This protein binds this small molecule.
Small molecule (SMILES): O=C([O-])C(=O)[O-]

Sequence of chain 1.C:
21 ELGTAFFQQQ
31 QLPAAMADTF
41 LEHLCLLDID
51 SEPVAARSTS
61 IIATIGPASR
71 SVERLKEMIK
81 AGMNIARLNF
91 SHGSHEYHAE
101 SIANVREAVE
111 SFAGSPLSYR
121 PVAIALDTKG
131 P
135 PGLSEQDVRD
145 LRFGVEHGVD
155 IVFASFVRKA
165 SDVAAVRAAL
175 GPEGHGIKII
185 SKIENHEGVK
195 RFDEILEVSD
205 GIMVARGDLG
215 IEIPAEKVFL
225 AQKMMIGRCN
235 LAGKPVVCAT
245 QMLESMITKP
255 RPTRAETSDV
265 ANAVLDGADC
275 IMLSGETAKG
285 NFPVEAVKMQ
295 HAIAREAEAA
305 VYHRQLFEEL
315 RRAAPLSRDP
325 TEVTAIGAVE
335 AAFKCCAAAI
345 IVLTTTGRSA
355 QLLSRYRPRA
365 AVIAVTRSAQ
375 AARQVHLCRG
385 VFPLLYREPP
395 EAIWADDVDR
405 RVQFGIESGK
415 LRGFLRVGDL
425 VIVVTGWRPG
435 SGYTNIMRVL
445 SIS

Binding-site contacts:
Ligand atom C2 contacts residue MG1 of chain 1.T at 2.9 Å.
Ligand atom C1 contacts residue GLU188 of chain 1.C at 3.5 Å.
Ligand atom O1 contacts residue ASP212 of chain 1.C at 3.8 Å.
Ligand atom O2 contacts residue MG1 of chain 1.T at 4.1 Å.
Ligand atom C1 contacts residue MG1 of chain 1.T at 2.7 Å.
Ligand atom O1 contacts residue GLY211 of chain 1.C at 2.9 Å (h-bond).
Ligand atom C2 contacts residue THR244 of chain 1.C at 4.0 Å.
Ligand atom C2 contacts residue ALA209 of chain 1.C at 3.9 Å (hydrophobic).
Ligand atom C1 contacts residue THR244 of chain 1.C at 3.7 Å.
Ligand atom O2 contacts residue LYS186 of chain 1.C at 3.8 Å.
Ligand atom O1 contacts residue MG1 of chain 1.T at 4.0 Å.
Ligand atom O4 contacts residue GLU188 of chain 1.C at 3.4 Å (salt-bridge).
Ligand atom O3 contacts residue GLU188 of chain 1.C at 2.8 Å (salt-bridge).
Ligand atom O1 contacts residue ALA209 of chain 1.C at 3.2 Å.
Ligand atom C1 contacts residue GLY211 of chain 1.C at 3.9 Å.
Ligand atom O2 contacts residue MET276 of chain 1.C at 4.2 Å.
Ligand atom O1 contacts residue ARG210 of chain 1.C at 3.5 Å (salt-bridge).
Ligand atom O4 contacts residue ARG87 of chain 1.C at 4.5 Å.
Ligand atom O3 contacts residue ALA209 of chain 1.C at 4.0 Å.
Ligand atom O2 contacts residue THR244 of chain 1.C at 3.4 Å (h-bond).
Ligand atom C1 contacts residue ASP212 of chain 1.C at 3.8 Å.
Ligand atom O2 contacts residue ALA209 of chain 1.C at 4.2 Å.
Ligand atom C2 contacts residue LYS186 of chain 1.C at 3.5 Å.
Ligand atom O1 contacts residue THR244 of chain 1.C at 2.7 Å (h-bond).
Ligand atom C2 contacts residue GLU188 of chain 1.C at 3.8 Å.
Ligand atom O3 contacts residue MG1 of chain 1.T at 1.9 Å.
Ligand atom O2 contacts residue MET207 of chain 1.C at 4.3 Å.
Ligand atom O4 contacts residue ALA209 of chain 1.C at 4.5 Å.
Ligand atom O4 contacts residue LYS186 of chain 1.C at 2.8 Å (salt-bridge).
Ligand atom O3 contacts residue ASP212 of chain 1.C at 2.9 Å (salt-bridge).
Ligand atom O3 contacts residue GLY211 of chain 1.C at 4.0 Å.
Ligand atom O2 contacts residue ARG87 of chain 1.C at 4.1 Å.
Ligand atom O4 contacts residue MG1 of chain 1.T at 2.2 Å.
Ligand atom O4 contacts residue ASP212 of chain 1.C at 4.2 Å.
Ligand atom C1 contacts residue ALA209 of chain 1.C at 3.6 Å (hydrophobic).